Sequence of chain 1.B:
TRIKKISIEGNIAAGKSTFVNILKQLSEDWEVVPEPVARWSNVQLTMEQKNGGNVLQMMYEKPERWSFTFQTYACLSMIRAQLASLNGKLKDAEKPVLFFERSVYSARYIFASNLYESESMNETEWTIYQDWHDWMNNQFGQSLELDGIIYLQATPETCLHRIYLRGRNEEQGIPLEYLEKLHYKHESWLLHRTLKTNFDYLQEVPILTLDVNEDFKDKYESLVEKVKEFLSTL

Binding-site contacts:
Ligand atom C2 contacts residue PHE115 of chain 1.B at 4.0 Å (hydrophobic).
Ligand atom O2 contacts residue PHE115 of chain 1.B at 4.3 Å.
Ligand atom O2 contacts residue LEU160 of chain 1.B at 3.3 Å.
Ligand atom C4 contacts residue PHE115 of chain 1.B at 4.4 Å (hydrophobic).
Ligand atom C7 contacts residue VAL74 of chain 1.B at 3.7 Å (hydrophobic).
Ligand atom N3 contacts residue PHE115 of chain 1.B at 4.1 Å.
Ligand atom O4 contacts residue ALA119 of chain 1.B at 4.4 Å.
Ligand atom O2 contacts residue PHE156 of chain 1.B at 3.8 Å.
Ligand atom O4' contacts residue PHE156 of chain 1.B at 3.3 Å.
Ligand atom C3' contacts residue TYR105 of chain 1.B at 3.6 Å (hydrophobic).
Ligand atom O4' contacts residue ILE49 of chain 1.B at 4.4 Å.
Ligand atom C5' contacts residue ILE49 of chain 1.B at 4.2 Å (hydrophobic).
Ligand atom C6 contacts residue PHE156 of chain 1.B at 3.4 Å (hydrophobic).
Ligand atom C5 contacts residue GLU72 of chain 1.B at 4.2 Å.
Ligand atom N3 contacts residue PHE156 of chain 1.B at 3.1 Å.
Ligand atom O4 contacts residue GLU72 of chain 1.B at 4.3 Å.
Ligand atom O4 contacts residue PHE156 of chain 1.B at 3.8 Å.
Ligand atom C2 contacts residue PHE156 of chain 1.B at 3.2 Å (hydrophobic).
Ligand atom C2 contacts residue GLN116 of chain 1.B at 3.3 Å.
Ligand atom C7 contacts residue GLU72 of chain 1.B at 2.9 Å.
Ligand atom O3' contacts residue TYR105 of chain 1.B at 2.4 Å (h-bond).
Ligand atom C2' contacts residue PHE115 of chain 1.B at 4.0 Å (hydrophobic).
Ligand atom O2 contacts residue MET104 of chain 1.B at 4.2 Å.
Ligand atom O4 contacts residue GLN116 of chain 1.B at 2.6 Å (h-bond).
Ligand atom C5 contacts residue VAL74 of chain 1.B at 4.3 Å (hydrophobic).
Ligand atom O4' contacts residue TYR223 of chain 1.B at 4.2 Å.
Ligand atom C4 contacts residue PHE156 of chain 1.B at 3.3 Å (hydrophobic).
Ligand atom N3 contacts residue GLN116 of chain 1.B at 2.5 Å (h-bond).
Ligand atom C1' contacts residue PHE156 of chain 1.B at 3.7 Å (hydrophobic).
Ligand atom C7 contacts residue PHE156 of chain 1.B at 3.7 Å (hydrophobic).
Ligand atom C4 contacts residue GLN116 of chain 1.B at 3.4 Å.
Ligand atom C4' contacts residue TYR105 of chain 1.B at 3.8 Å (hydrophobic).
Ligand atom O3' contacts residue LEU101 of chain 1.B at 3.5 Å.
Ligand atom C5 contacts residue PHE156 of chain 1.B at 3.5 Å (hydrophobic).
Ligand atom C1' contacts residue TYR223 of chain 1.B at 4.3 Å (hydrophobic).
Ligand atom O2 contacts residue GLN116 of chain 1.B at 3.3 Å (h-bond).
Ligand atom O5' contacts residue VAL74 of chain 1.B at 4.0 Å.
Ligand atom N1 contacts residue PHE156 of chain 1.B at 3.2 Å.
Ligand atom N1 contacts residue PHE115 of chain 1.B at 4.2 Å.
Ligand atom O4 contacts residue ALA152 of chain 1.B at 4.3 Å.

This small molecule binds to this protein.
Small molecule (SMILES): Cc1cn([C@@H]2C[C@@H](O)[C@H](CO)O2)c(=O)[nH]c1=O